Binding-site contacts:
Ligand atom O5 contacts residue HIS104 of chain 27.C at 3.7 Å.
Ligand atom O6 contacts residue HIS104 of chain 27.C at 3.6 Å.
Ligand atom C3 contacts residue ASN154 of chain 27.A at 3.8 Å.
Ligand atom C1 contacts residue ASN154 of chain 27.A at 1.4 Å.
Ligand atom C4 contacts residue ASN154 of chain 27.A at 4.2 Å.
Ligand atom C3 contacts residue HIS104 of chain 27.C at 3.7 Å.
Ligand atom O5 contacts residue ASN154 of chain 27.A at 2.3 Å (h-bond).
Ligand atom C5 contacts residue HIS104 of chain 27.C at 3.4 Å.
Ligand atom C6 contacts residue HIS104 of chain 27.C at 3.8 Å.
Ligand atom O7 contacts residue ASN154 of chain 27.A at 3.2 Å (h-bond).
Ligand atom C1 contacts residue HIS104 of chain 27.C at 3.5 Å.
Ligand atom C2 contacts residue ASN154 of chain 27.A at 2.5 Å.
Ligand atom N2 contacts residue ASN154 of chain 27.A at 3.0 Å (h-bond).
Ligand atom C7 contacts residue ASN154 of chain 27.A at 3.5 Å.
Ligand atom O4 contacts residue HIS104 of chain 27.C at 3.8 Å.
Ligand atom C5 contacts residue ASN154 of chain 27.A at 3.6 Å.
Ligand atom C4 contacts residue HIS104 of chain 27.C at 4.0 Å.
Ligand atom C2 contacts residue HIS104 of chain 27.C at 4.2 Å.

A small-molecule ligand and the protein it binds are described below.
Small molecule (SMILES): CC(=O)N[C@@H]1[C@@H](O)[C@H](O)[C@@H](CO)O[C@H]1O

Sequence of chain 27.A:
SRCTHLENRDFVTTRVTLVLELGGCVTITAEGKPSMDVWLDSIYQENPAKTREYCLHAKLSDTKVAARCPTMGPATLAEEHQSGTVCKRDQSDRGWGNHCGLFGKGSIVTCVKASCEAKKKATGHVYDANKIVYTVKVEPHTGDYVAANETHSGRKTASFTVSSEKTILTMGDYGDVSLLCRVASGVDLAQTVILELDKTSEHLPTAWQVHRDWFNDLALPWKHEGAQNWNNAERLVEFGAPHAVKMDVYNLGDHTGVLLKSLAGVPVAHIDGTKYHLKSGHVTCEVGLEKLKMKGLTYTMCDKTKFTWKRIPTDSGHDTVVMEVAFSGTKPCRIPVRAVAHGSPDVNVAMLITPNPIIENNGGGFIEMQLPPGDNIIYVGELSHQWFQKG

Sequence of chain 27.C:
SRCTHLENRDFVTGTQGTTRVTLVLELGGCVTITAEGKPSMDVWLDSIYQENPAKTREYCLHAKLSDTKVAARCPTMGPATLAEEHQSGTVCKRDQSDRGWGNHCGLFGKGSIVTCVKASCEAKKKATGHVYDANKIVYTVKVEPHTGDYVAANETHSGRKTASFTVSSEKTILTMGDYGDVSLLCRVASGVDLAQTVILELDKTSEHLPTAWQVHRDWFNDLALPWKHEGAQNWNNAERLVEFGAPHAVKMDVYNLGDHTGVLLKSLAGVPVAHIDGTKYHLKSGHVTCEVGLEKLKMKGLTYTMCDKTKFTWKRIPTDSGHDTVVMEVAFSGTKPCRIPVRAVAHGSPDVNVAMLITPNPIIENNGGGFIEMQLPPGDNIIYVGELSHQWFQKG